This small molecule binds to this protein.
Small molecule (SMILES): CC(=O)N[C@@H]1[C@@H](O)[C@H](O)[C@@H](CO)O[C@H]1O

Binding-site contacts:
Ligand atom C2 contacts residue ASN709 of chain 1.C at 2.5 Å.
Ligand atom O5 contacts residue ASN709 of chain 1.C at 2.4 Å (h-bond).
Ligand atom C8 contacts residue GLY1131 of chain 1.C at 3.6 Å.
Ligand atom C3 contacts residue ASN709 of chain 1.C at 3.8 Å.
Ligand atom O7 contacts residue ASN709 of chain 1.C at 2.8 Å (h-bond).
Ligand atom N2 contacts residue ASN709 of chain 1.C at 2.9 Å (h-bond).
Ligand atom O5 contacts residue ASP796 of chain 1.A at 4.4 Å.
Ligand atom C8 contacts residue ASN709 of chain 1.C at 4.0 Å.
Ligand atom C7 contacts residue ASN709 of chain 1.C at 3.0 Å.
Ligand atom C5 contacts residue ASN709 of chain 1.C at 3.6 Å.
Ligand atom C1 contacts residue ASN709 of chain 1.C at 1.4 Å.
Ligand atom C4 contacts residue ASN709 of chain 1.C at 4.2 Å.

Sequence of chain 1.A:
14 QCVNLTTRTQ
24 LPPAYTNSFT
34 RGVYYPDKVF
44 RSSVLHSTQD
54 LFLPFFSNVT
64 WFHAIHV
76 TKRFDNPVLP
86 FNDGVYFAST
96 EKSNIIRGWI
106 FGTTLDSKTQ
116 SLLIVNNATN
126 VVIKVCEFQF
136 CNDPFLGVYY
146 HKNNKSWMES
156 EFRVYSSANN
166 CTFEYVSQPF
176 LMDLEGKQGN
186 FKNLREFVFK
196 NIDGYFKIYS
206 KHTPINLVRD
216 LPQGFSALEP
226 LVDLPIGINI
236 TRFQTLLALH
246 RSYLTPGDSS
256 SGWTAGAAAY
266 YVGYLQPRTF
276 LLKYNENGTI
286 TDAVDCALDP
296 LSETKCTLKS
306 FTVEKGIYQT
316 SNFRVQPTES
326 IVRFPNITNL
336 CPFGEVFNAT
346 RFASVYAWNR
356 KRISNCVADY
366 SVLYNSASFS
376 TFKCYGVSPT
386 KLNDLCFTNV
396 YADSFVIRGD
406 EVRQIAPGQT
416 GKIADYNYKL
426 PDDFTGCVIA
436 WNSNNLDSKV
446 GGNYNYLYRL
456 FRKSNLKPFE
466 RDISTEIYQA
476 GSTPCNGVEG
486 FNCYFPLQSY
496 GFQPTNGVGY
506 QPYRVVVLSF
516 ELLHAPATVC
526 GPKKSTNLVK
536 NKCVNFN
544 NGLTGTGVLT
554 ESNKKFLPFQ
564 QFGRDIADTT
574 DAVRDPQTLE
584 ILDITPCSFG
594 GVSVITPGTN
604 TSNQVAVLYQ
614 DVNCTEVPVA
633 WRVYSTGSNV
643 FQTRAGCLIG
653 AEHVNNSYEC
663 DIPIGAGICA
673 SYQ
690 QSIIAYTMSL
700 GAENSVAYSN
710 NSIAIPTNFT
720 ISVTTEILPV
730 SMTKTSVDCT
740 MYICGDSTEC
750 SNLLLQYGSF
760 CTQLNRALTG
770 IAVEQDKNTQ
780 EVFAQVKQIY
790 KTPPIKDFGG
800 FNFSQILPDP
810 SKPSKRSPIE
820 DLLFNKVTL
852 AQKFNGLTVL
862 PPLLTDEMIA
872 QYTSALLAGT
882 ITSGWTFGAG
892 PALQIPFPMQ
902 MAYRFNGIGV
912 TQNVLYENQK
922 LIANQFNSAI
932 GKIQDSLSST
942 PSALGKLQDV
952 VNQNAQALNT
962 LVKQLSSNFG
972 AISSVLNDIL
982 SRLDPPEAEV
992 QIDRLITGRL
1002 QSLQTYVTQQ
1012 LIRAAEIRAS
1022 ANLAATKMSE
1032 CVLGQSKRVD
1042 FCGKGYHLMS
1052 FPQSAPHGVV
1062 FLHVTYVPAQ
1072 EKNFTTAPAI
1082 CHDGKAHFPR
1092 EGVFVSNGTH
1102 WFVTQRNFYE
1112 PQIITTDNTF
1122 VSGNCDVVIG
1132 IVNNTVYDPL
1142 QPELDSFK

Sequence of chain 1.C:
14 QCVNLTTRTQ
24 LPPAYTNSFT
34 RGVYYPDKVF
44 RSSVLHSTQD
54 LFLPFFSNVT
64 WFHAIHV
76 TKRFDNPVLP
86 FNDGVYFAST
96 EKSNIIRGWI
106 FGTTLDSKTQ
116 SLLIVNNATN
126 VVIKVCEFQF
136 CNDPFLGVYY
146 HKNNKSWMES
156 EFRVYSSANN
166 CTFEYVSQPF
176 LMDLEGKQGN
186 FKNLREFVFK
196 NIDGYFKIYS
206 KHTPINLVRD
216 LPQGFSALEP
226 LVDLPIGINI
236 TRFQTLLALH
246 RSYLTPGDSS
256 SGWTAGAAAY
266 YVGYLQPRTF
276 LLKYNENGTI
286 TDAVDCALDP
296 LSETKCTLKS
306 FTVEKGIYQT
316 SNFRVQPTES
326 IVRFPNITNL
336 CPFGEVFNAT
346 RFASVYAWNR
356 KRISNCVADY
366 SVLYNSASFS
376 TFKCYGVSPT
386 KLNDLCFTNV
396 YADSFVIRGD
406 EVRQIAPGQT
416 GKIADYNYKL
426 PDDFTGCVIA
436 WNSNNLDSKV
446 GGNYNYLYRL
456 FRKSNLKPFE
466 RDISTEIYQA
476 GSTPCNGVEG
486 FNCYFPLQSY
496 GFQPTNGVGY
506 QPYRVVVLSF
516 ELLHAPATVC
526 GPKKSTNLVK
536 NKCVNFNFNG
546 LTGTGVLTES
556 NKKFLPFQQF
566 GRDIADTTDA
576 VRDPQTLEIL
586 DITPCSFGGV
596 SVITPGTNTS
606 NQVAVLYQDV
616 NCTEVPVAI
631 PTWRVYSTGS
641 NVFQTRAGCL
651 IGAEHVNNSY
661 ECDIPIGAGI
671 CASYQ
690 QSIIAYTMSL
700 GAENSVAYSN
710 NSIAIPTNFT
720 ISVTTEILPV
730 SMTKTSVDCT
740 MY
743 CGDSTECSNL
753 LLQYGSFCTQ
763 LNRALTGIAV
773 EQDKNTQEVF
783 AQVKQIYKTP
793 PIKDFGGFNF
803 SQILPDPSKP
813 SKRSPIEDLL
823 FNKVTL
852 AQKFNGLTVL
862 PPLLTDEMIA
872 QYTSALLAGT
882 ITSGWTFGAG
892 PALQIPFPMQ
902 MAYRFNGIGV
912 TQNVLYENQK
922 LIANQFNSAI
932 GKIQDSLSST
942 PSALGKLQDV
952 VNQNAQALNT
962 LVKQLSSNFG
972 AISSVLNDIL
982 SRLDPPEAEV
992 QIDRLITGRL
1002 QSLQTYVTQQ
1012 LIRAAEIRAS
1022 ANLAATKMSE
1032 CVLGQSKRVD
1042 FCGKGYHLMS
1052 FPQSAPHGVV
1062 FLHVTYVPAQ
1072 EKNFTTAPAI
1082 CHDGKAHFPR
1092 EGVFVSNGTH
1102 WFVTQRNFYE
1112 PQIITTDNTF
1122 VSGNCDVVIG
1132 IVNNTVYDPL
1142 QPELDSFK